Binding-site contacts:
Ligand atom C1 contacts residue ILE251 of chain 1.B at 3.7 Å (hydrophobic).
Ligand atom N5 contacts residue PHE287 of chain 1.B at 3.8 Å.
Ligand atom N7 contacts residue GLN237 of chain 1.B at 3.6 Å.
Ligand atom C10 contacts residue ASP233 of chain 1.B at 4.0 Å.
Ligand atom F28 contacts residue PHE287 of chain 1.B at 3.9 Å.
Ligand atom C8 contacts residue GLN284 of chain 1.B at 3.1 Å.
Ligand atom N5 contacts residue ILE251 of chain 1.B at 3.2 Å.
Ligand atom C20 contacts residue PHE255 of chain 1.B at 3.9 Å (hydrophobic).
Ligand atom N7 contacts residue PHE287 of chain 1.B at 3.6 Å.
Ligand atom C20 contacts residue MET272 of chain 1.B at 3.7 Å (hydrophobic).
Ligand atom C17 contacts residue LEU195 of chain 1.B at 4.0 Å (hydrophobic).
Ligand atom C16 contacts residue PHE287 of chain 1.B at 3.6 Å (hydrophobic).
Ligand atom N9 contacts residue ILE251 of chain 1.B at 3.7 Å.
Ligand atom C4 contacts residue PHE287 of chain 1.B at 3.5 Å (hydrophobic).
Ligand atom C6 contacts residue ILE251 of chain 1.B at 3.4 Å (hydrophobic).
Ligand atom BR24 contacts residue GLN284 of chain 1.B at 3.7 Å.
Ligand atom C4 contacts residue GLN237 of chain 1.B at 3.5 Å.
Ligand atom C4 contacts residue ILE251 of chain 1.B at 3.4 Å (hydrophobic).
Ligand atom F25 contacts residue PHE255 of chain 1.B at 3.4 Å.
Ligand atom C18 contacts residue MET272 of chain 1.B at 3.9 Å (hydrophobic).
Ligand atom C27 contacts residue PHE287 of chain 1.B at 3.8 Å (hydrophobic).
Ligand atom F26 contacts residue HIS81 of chain 1.B at 3.2 Å.
Ligand atom C27 contacts residue MET272 of chain 1.B at 3.6 Å (hydrophobic).
Ligand atom C22 contacts residue PHE287 of chain 1.B at 3.9 Å (hydrophobic).
Ligand atom C21 contacts residue PHE287 of chain 1.B at 3.8 Å (hydrophobic).
Ligand atom C2 contacts residue ILE251 of chain 1.B at 3.8 Å (hydrophobic).
Ligand atom N3 contacts residue GLN237 of chain 1.B at 2.6 Å (h-bond).
Ligand atom N3 contacts residue PHE287 of chain 1.B at 3.8 Å.
Ligand atom C10 contacts residue TYR80 of chain 1.B at 3.4 Å (hydrophobic).
Ligand atom C1 contacts residue LEU234 of chain 1.B at 3.7 Å (hydrophobic).
Ligand atom N7 contacts residue GLN284 of chain 1.B at 3.1 Å (h-bond).
Ligand atom BR24 contacts residue TYR252 of chain 1.B at 3.1 Å.
Ligand atom N3 contacts residue ILE251 of chain 1.B at 3.8 Å.
Ligand atom C8 contacts residue PHE287 of chain 1.B at 3.8 Å (hydrophobic).
Ligand atom C2 contacts residue GLN237 of chain 1.B at 3.4 Å.
Ligand atom C21 contacts residue MET272 of chain 1.B at 3.5 Å (hydrophobic).
Ligand atom C10 contacts residue LEU234 of chain 1.B at 3.6 Å (hydrophobic).
Ligand atom F25 contacts residue HIS81 of chain 1.B at 3.7 Å.
Ligand atom N7 contacts residue ILE251 of chain 1.B at 4.0 Å.
Ligand atom C10 contacts residue GLN237 of chain 1.B at 3.4 Å.

Sequence of chain 1.B:
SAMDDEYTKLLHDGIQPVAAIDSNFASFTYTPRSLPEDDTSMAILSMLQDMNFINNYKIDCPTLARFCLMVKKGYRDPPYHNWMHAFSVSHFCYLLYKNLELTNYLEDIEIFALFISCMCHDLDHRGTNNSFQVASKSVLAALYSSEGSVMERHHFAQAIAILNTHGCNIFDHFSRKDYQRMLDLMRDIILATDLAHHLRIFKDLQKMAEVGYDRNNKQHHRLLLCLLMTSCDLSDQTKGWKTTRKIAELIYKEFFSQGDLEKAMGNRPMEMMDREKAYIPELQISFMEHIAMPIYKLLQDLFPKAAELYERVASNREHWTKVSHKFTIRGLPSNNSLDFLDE

A small-molecule ligand and the protein it binds are described below.
Small molecule (SMILES): Cc1cc([C@@H]2CN(C(=O)c3ccc(F)c(Br)c3)CC(F)(F)C2)n2ncnc2n1